Binding-site contacts:
Ligand atom C2 contacts residue ASN300 of chain 1.B at 2.5 Å.
Ligand atom C1 contacts residue ASN300 of chain 1.B at 1.5 Å.
Ligand atom O7 contacts residue ASN300 of chain 1.B at 4.0 Å.
Ligand atom C8 contacts residue ASN300 of chain 1.B at 4.5 Å.
Ligand atom C7 contacts residue ASN300 of chain 1.B at 3.7 Å.
Ligand atom C8 contacts residue THR290 of chain 1.B at 4.2 Å.
Ligand atom O5 contacts residue ASN300 of chain 1.B at 2.4 Å (h-bond).
Ligand atom O7 contacts residue GLU289 of chain 1.B at 4.2 Å.
Ligand atom C7 contacts residue GLU289 of chain 1.B at 4.4 Å.
Ligand atom C3 contacts residue ASN300 of chain 1.B at 3.8 Å.
Ligand atom C5 contacts residue ASN300 of chain 1.B at 3.8 Å.
Ligand atom N2 contacts residue ASN300 of chain 1.B at 2.9 Å (h-bond).
Ligand atom C4 contacts residue ASN300 of chain 1.B at 4.3 Å.
Ligand atom C8 contacts residue GLU289 of chain 1.B at 3.6 Å.

A protein and the small-molecule ligand that binds it are described below.
Small molecule (SMILES): CC(=O)N[C@@H]1[C@@H](O)[C@H](O)[C@@H](CO)O[C@H]1O

Sequence of chain 1.B:
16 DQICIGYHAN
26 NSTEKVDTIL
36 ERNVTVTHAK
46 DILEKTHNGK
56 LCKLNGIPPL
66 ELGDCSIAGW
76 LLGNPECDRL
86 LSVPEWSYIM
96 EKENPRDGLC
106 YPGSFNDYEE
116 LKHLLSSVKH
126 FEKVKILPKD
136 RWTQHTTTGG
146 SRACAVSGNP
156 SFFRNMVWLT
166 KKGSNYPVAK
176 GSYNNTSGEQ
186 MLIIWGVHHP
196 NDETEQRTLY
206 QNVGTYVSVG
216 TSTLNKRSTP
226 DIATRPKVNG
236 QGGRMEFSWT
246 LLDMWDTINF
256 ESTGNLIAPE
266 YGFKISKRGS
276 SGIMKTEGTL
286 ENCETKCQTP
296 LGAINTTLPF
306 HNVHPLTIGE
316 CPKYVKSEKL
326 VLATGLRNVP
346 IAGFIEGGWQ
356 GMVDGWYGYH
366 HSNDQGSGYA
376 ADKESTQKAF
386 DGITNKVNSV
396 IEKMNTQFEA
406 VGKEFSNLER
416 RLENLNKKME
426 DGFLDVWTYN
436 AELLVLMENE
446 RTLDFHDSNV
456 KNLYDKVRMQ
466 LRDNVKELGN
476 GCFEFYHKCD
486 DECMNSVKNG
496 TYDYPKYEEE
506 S